This protein binds this small molecule.
Small molecule (SMILES): COc1cc(CCNC(=O)c2[nH]c(-c3c(F)cccc3F)nc(=O)c2O)ccn1

Binding-site contacts:
Ligand atom O10 contacts residue LEU107 of chain 1.A at 3.8 Å.
Ligand atom N16 contacts residue MN1 of chain 1.C at 3.9 Å.
Ligand atom O10 contacts residue GLU81 of chain 1.A at 3.3 Å (salt-bridge).
Ligand atom O10 contacts residue MN1 of chain 1.D at 1.8 Å.
Ligand atom C28 contacts residue ALA40 of chain 1.A at 4.0 Å (hydrophobic).
Ligand atom O10 contacts residue ASP109 of chain 1.A at 3.9 Å.
Ligand atom C09 contacts residue MN1 of chain 1.D at 2.6 Å.
Ligand atom O13 contacts residue MN1 of chain 1.D at 2.0 Å.
Ligand atom O13 contacts residue ASP109 of chain 1.A at 2.8 Å (salt-bridge).
Ligand atom O15 contacts residue MN1 of chain 1.C at 1.8 Å.
Ligand atom O15 contacts residue ASP109 of chain 1.A at 3.9 Å.
Ligand atom C14 contacts residue ILE121 of chain 1.A at 3.9 Å (hydrophobic).
Ligand atom C23 contacts residue LYS54 of chain 1.A at 4.0 Å.
Ligand atom N08 contacts residue MN1 of chain 1.D at 3.8 Å.
Ligand atom C14 contacts residue GLU120 of chain 1.A at 3.6 Å.
Ligand atom C27 contacts residue ALA40 of chain 1.A at 4.0 Å (hydrophobic).
Ligand atom C12 contacts residue ASP109 of chain 1.A at 3.8 Å.
Ligand atom C01 contacts residue GLU46 of chain 1.A at 3.2 Å.
Ligand atom C12 contacts residue MN1 of chain 1.D at 2.8 Å.
Ligand atom C24 contacts residue LYS54 of chain 1.A at 4.0 Å.
Ligand atom N16 contacts residue TYR131 of chain 1.A at 4.0 Å.
Ligand atom C12 contacts residue MN1 of chain 1.C at 2.7 Å.
Ligand atom O15 contacts residue HIS61 of chain 1.A at 2.6 Å (h-bond).
Ligand atom O15 contacts residue GLU120 of chain 1.A at 2.9 Å (salt-bridge).
Ligand atom C12 contacts residue GLU120 of chain 1.A at 3.6 Å.
Ligand atom O15 contacts residue ILE121 of chain 1.A at 2.7 Å (h-bond).
Ligand atom C11 contacts residue MN1 of chain 1.D at 3.1 Å.
Ligand atom C01 contacts residue LYS54 of chain 1.A at 4.0 Å.
Ligand atom F26 contacts residue ILE58 of chain 1.A at 3.7 Å.
Ligand atom O13 contacts residue GLU120 of chain 1.A at 3.0 Å (salt-bridge).
Ligand atom O13 contacts residue HIS61 of chain 1.A at 3.5 Å.
Ligand atom C12 contacts residue HIS61 of chain 1.A at 3.5 Å.
Ligand atom N29 contacts residue TYR44 of chain 1.A at 4.1 Å.
Ligand atom C14 contacts residue MN1 of chain 1.C at 2.5 Å.
Ligand atom N29 contacts residue GLU46 of chain 1.A at 4.0 Å.
Ligand atom O13 contacts residue MN1 of chain 1.C at 2.2 Å.
Ligand atom C09 contacts residue GLU81 of chain 1.A at 3.7 Å.
Ligand atom N16 contacts residue HIS61 of chain 1.A at 4.0 Å.
Ligand atom C14 contacts residue HIS61 of chain 1.A at 3.1 Å.
Ligand atom C03 contacts residue TYR44 of chain 1.A at 4.0 Å (hydrophobic).

Sequence of chain 1.A:
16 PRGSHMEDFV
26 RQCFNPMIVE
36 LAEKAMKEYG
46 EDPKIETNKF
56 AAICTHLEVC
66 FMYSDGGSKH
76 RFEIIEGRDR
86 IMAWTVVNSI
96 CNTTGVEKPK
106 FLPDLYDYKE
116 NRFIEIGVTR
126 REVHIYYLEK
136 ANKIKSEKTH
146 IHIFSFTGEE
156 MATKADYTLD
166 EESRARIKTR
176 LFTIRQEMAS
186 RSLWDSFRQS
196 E